Sequence of chain 1.A:
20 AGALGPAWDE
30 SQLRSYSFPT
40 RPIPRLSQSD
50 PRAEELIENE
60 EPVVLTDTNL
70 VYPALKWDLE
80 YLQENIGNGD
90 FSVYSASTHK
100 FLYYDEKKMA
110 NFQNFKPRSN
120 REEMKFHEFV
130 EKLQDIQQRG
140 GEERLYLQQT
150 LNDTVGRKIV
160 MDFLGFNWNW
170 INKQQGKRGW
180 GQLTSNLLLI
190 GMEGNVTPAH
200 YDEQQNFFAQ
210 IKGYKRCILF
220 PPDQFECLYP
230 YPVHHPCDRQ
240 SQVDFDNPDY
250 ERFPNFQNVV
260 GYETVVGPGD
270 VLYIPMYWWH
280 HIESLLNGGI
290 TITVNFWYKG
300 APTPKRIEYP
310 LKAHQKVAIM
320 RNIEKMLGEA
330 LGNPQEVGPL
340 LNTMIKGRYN

Binding-site contacts:
Ligand atom O contacts residue TYR102 of chain 1.A at 3.2 Å (h-bond).
Ligand atom ND2 contacts residue HIS199 of chain 1.A at 3.2 Å (h-bond).
Ligand atom O contacts residue GLN203 of chain 1.A at 3.0 Å (h-bond).
Ligand atom OD1 contacts residue GLN239 of chain 1.A at 2.9 Å (h-bond).
Ligand atom O contacts residue ASN321 of chain 1.A at 2.6 Å (h-bond).
Ligand atom CD2 contacts residue MET325 of chain 1.A at 3.1 Å (hydrophobic).
Ligand atom OE2 contacts residue THR302 of chain 1.A at 3.5 Å.
Ligand atom O contacts residue ASN321 of chain 1.A at 2.9 Å (h-bond).
Ligand atom N contacts residue GLU202 of chain 1.A at 3.1 Å (salt-bridge).
Ligand atom OE1 contacts residue GLU105 of chain 1.A at 2.8 Å (salt-bridge).
Ligand atom N contacts residue ASP201 of chain 1.A at 3.2 Å (salt-bridge).
Ligand atom N contacts residue TYR102 of chain 1.A at 3.2 Å (h-bond).
Ligand atom O contacts residue ILE318 of chain 1.A at 3.4 Å.
Ligand atom C contacts residue TYR102 of chain 1.A at 3.4 Å (hydrophobic).
Ligand atom CA contacts residue GLU202 of chain 1.A at 3.5 Å.
Ligand atom O contacts residue ALA317 of chain 1.A at 3.4 Å (h-bond).
Ligand atom CB contacts residue TYR276 of chain 1.A at 3.1 Å (hydrophobic).
Ligand atom CA contacts residue TYR102 of chain 1.A at 3.4 Å (hydrophobic).
Ligand atom C contacts residue GLU202 of chain 1.A at 3.5 Å.
Ligand atom C contacts residue TYR102 of chain 1.A at 3.1 Å (hydrophobic).
Ligand atom CG contacts residue HIS199 of chain 1.A at 3.4 Å.
Ligand atom NE2 contacts residue GLU105 of chain 1.A at 3.5 Å (salt-bridge).
Ligand atom O contacts residue GLU202 of chain 1.A at 3.5 Å (salt-bridge).
Ligand atom NE2 contacts residue ASP104 of chain 1.A at 3.0 Å (salt-bridge).
Ligand atom OE1 contacts residue TYR103 of chain 1.A at 3.4 Å (h-bond).
Ligand atom NZ contacts residue PRO303 of chain 1.A at 3.0 Å (h-bond).
Ligand atom C contacts residue ARG238 of chain 1.A at 3.2 Å.
Ligand atom ND2 contacts residue TYR102 of chain 1.A at 3.1 Å.
Ligand atom CD contacts residue GLU105 of chain 1.A at 3.5 Å.
Ligand atom O contacts residue GLU202 of chain 1.A at 2.9 Å (salt-bridge).
Ligand atom N contacts residue GLU202 of chain 1.A at 3.3 Å (salt-bridge).
Ligand atom N contacts residue GLU202 of chain 1.A at 3.2 Å (salt-bridge).
Ligand atom C contacts residue ASN321 of chain 1.A at 3.3 Å.
Ligand atom OD1 contacts residue HIS199 of chain 1.A at 3.4 Å.
Ligand atom O contacts residue ARG238 of chain 1.A at 3.1 Å (salt-bridge).
Ligand atom N contacts residue TYR102 of chain 1.A at 3.4 Å (h-bond).
Ligand atom OD1 contacts residue ARG238 of chain 1.A at 2.9 Å (salt-bridge).
Ligand atom CE contacts residue PRO303 of chain 1.A at 3.5 Å (hydrophobic).
Ligand atom O contacts residue LYS106 of chain 1.A at 2.7 Å (salt-bridge).
Ligand atom ND2 contacts residue GLN239 of chain 1.A at 3.1 Å (h-bond).

This small molecule binds to this protein.
Small molecule (SMILES): CC(C)C[C@H](NC(=O)[C@H](CC(C)C)NC(=O)[C@H](CC(C)C)NC(=O)[C@H](CCCC[NH3+])NC(=O)[C@@H](NC(=O)[C@@H](NC(=O)[C@H](C)N)C(C)C)C(C)C)C(=O)N[C@@H](CCC(=O)O)C(=O)N[C@@H](C)C(=O)NCC(=O)N[C@@H](C)C(=O)N[C@@H](CC(=O)O)C(=O)N[C@H](C(=O)N[C@@H](CC(N)=O)C(=O)N[C@@H](C)C(=O)N[C@@H](CCC(N)=O)C(=O)N[C@@H](CC(=O)O)C(=O)N[C@@H](C)C=O)C(C)C